Sequence of chain 1.C:
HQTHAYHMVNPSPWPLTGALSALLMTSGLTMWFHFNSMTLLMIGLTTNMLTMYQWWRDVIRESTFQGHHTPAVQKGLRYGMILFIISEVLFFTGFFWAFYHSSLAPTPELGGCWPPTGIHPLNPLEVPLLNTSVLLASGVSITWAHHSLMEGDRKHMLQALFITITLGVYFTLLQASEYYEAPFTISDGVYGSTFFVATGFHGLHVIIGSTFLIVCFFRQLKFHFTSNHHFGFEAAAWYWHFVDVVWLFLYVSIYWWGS

Sequence of chain 1.J:
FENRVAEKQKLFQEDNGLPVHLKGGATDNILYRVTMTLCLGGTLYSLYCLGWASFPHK

The small molecule below binds the protein below.
Small molecule (SMILES): CCCCCCCCCCO[C@@H]1O[C@H](CO)[C@@H](O[C@H]2O[C@H](CO)[C@@H](O)[C@H](O)[C@H]2O)[C@H](O)[C@H]1O

Sequence of chain 1.A:
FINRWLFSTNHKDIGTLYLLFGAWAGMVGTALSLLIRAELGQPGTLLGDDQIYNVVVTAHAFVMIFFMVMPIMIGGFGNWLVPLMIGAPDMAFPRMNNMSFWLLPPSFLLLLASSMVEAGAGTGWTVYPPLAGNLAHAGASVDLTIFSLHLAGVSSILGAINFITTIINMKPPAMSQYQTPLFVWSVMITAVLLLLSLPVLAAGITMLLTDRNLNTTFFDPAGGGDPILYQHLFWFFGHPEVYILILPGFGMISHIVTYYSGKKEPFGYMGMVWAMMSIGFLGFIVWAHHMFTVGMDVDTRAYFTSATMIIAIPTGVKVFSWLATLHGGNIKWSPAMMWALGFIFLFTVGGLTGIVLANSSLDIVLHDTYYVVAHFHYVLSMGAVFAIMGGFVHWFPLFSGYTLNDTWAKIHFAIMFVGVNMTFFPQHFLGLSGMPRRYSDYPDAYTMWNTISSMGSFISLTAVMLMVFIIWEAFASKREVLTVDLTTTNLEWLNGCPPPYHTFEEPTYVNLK

Binding-site contacts:
Ligand atom O16 contacts residue CYS49 of chain 1.J at 3.5 Å (h-bond).
Ligand atom C40 contacts residue SER46 of chain 1.J at 3.3 Å.
Ligand atom C22 contacts residue MET33 of chain 1.C at 3.1 Å (hydrophobic).
Ligand atom C19 contacts residue PHE37 of chain 1.C at 3.1 Å (hydrophobic).
Ligand atom O7 contacts residue TRP52 of chain 1.J at 4.0 Å.
Ligand atom C57 contacts residue PHE37 of chain 1.C at 4.1 Å (hydrophobic).
Ligand atom C2 contacts residue TRP52 of chain 1.J at 4.1 Å (hydrophobic).
Ligand atom O1 contacts residue DMU1 of chain 1.IB at 3.4 Å.
Ligand atom O2 contacts residue TRP52 of chain 1.J at 3.9 Å.
Ligand atom C37 contacts residue LEU145 of chain 1.A at 4.0 Å (hydrophobic).
Ligand atom O5 contacts residue PHE37 of chain 1.C at 3.8 Å.
Ligand atom C10 contacts residue DMU1 of chain 1.IB at 3.7 Å.
Ligand atom C28 contacts residue ALA53 of chain 1.J at 3.9 Å (hydrophobic).
Ligand atom C37 contacts residue SER29 of chain 1.C at 4.1 Å.
Ligand atom C18 contacts residue CYS49 of chain 1.J at 3.4 Å (hydrophobic).
Ligand atom C28 contacts residue CYS49 of chain 1.J at 4.0 Å (hydrophobic).
Ligand atom O61 contacts residue PHE37 of chain 1.C at 3.0 Å (h-bond).
Ligand atom C40 contacts residue LEU50 of chain 1.J at 3.9 Å (hydrophobic).
Ligand atom C25 contacts residue MET33 of chain 1.C at 3.4 Å (hydrophobic).
Ligand atom C22 contacts residue CYS49 of chain 1.J at 3.8 Å (hydrophobic).
Ligand atom O5 contacts residue TRP52 of chain 1.J at 3.9 Å.
Ligand atom C43 contacts residue LEU110 of chain 1.A at 4.1 Å (hydrophobic).
Ligand atom C6 contacts residue MET33 of chain 1.C at 4.1 Å (hydrophobic).
Ligand atom O49 contacts residue CYS49 of chain 1.J at 3.5 Å (h-bond).
Ligand atom C22 contacts residue PHE37 of chain 1.C at 3.6 Å (hydrophobic).
Ligand atom C57 contacts residue TRP52 of chain 1.J at 3.3 Å (hydrophobic).
Ligand atom C40 contacts residue SER29 of chain 1.C at 3.9 Å.
Ligand atom C18 contacts residue TRP52 of chain 1.J at 3.8 Å (hydrophobic).
Ligand atom O49 contacts residue TYR45 of chain 1.J at 3.8 Å.
Ligand atom O6 contacts residue DMU1 of chain 1.IB at 3.8 Å.
Ligand atom C31 contacts residue THR32 of chain 1.C at 4.1 Å.
Ligand atom O49 contacts residue TYR48 of chain 1.J at 3.3 Å.
Ligand atom C25 contacts residue PHE37 of chain 1.C at 3.5 Å (hydrophobic).
Ligand atom C1 contacts residue DMU1 of chain 1.IB at 4.0 Å.
Ligand atom C6 contacts residue TRP52 of chain 1.J at 3.8 Å (hydrophobic).
Ligand atom C43 contacts residue SER46 of chain 1.J at 4.1 Å.
Ligand atom C28 contacts residue PHE37 of chain 1.C at 3.6 Å (hydrophobic).
Ligand atom O16 contacts residue MET33 of chain 1.C at 3.2 Å.
Ligand atom C4 contacts residue TRP52 of chain 1.J at 3.4 Å (hydrophobic).
Ligand atom C1 contacts residue MET33 of chain 1.C at 4.0 Å (hydrophobic).